Sequence of chain 1.D:
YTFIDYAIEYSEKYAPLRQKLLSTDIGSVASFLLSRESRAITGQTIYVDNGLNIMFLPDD

Binding-site contacts:
Ligand atom C18 contacts residue PHE3 of chain 1.D at 2.9 Å (hydrophobic).
Ligand atom C23 contacts residue ILE227 of chain 1.B at 3.8 Å (hydrophobic).
Ligand atom C21 contacts residue PRO218 of chain 1.B at 2.8 Å (hydrophobic).
Ligand atom C5 contacts residue MET185 of chain 1.B at 3.7 Å (hydrophobic).
Ligand atom C7 contacts residue NAD1 of chain 1.G at 3.4 Å.
Ligand atom C2 contacts residue ALA223 of chain 1.B at 3.5 Å (hydrophobic).
Ligand atom C20 contacts residue ALA7 of chain 1.D at 3.1 Å (hydrophobic).
Ligand atom C10 contacts residue ALA224 of chain 1.B at 3.7 Å (hydrophobic).
Ligand atom C12 contacts residue NAD1 of chain 1.G at 3.3 Å.
Ligand atom C22 contacts residue TYR171 of chain 1.B at 3.5 Å (hydrophobic).
Ligand atom C1 contacts residue NAD1 of chain 1.G at 3.6 Å.
Ligand atom C8 contacts residue TYR181 of chain 1.B at 3.3 Å (hydrophobic).
Ligand atom C10 contacts residue NAD1 of chain 1.G at 3.3 Å.
Ligand atom C21 contacts residue TYR171 of chain 1.B at 3.2 Å (hydrophobic).
Ligand atom O2 contacts residue NAD1 of chain 1.G at 2.5 Å (h-bond).
Ligand atom C11 contacts residue NAD1 of chain 1.G at 3.0 Å.
Ligand atom C20 contacts residue TYR171 of chain 1.B at 2.5 Å (hydrophobic).
Ligand atom C17 contacts residue TYR171 of chain 1.B at 3.7 Å (hydrophobic).
Ligand atom CLL1 contacts residue ALA121 of chain 1.B at 3.6 Å.
Ligand atom C2 contacts residue ALA121 of chain 1.B at 3.6 Å (hydrophobic).
Ligand atom C19 contacts residue TYR171 of chain 1.B at 2.7 Å (hydrophobic).
Ligand atom C22 contacts residue NAD1 of chain 1.G at 3.0 Å.
Ligand atom C3 contacts residue ALA121 of chain 1.B at 3.7 Å (hydrophobic).
Ligand atom C7 contacts residue TYR171 of chain 1.B at 3.7 Å (hydrophobic).
Ligand atom O2 contacts residue TYR181 of chain 1.B at 2.4 Å (h-bond).
Ligand atom CLL1 contacts residue ALA223 of chain 1.B at 3.2 Å.
Ligand atom C17 contacts residue NAD1 of chain 1.G at 3.6 Å.
Ligand atom C20 contacts residue PRO218 of chain 1.B at 3.6 Å (hydrophobic).
Ligand atom CLL2 contacts residue ASN122 of chain 1.B at 3.7 Å.
Ligand atom CLL2 contacts residue ALA123 of chain 1.B at 3.3 Å.
Ligand atom C23 contacts residue PHE3 of chain 1.D at 2.5 Å (hydrophobic).
Ligand atom C8 contacts residue NAD1 of chain 1.G at 3.4 Å.
Ligand atom C19 contacts residue PHE3 of chain 1.D at 2.7 Å (hydrophobic).
Ligand atom C22 contacts residue PRO218 of chain 1.B at 3.5 Å (hydrophobic).
Ligand atom C7 contacts residue TYR181 of chain 1.B at 3.3 Å (hydrophobic).
Ligand atom C9 contacts residue NAD1 of chain 1.G at 3.3 Å.
Ligand atom O1 contacts residue NAD1 of chain 1.G at 3.0 Å.
Ligand atom C18 contacts residue TYR171 of chain 1.B at 3.5 Å (hydrophobic).
Ligand atom CLL1 contacts residue NAD1 of chain 1.G at 3.3 Å.
Ligand atom C23 contacts residue TYR181 of chain 1.B at 3.0 Å (hydrophobic).

Sequence of chain 1.B:
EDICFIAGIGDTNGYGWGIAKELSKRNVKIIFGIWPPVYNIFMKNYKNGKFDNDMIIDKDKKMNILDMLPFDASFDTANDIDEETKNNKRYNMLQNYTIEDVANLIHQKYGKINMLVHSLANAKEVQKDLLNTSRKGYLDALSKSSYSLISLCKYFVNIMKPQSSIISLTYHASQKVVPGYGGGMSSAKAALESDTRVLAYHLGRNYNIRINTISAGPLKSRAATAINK

A small-molecule ligand and the protein it binds are described below.
Small molecule (SMILES): Cc1ccccc1-c1ccc(Oc2ccc(Cl)cc2Cl)c(O)c1